This protein binds this small molecule.
Small molecule (SMILES): CNCc1c[nH]c2ccc(F)cc12

Binding-site contacts:
Ligand atom C contacts residue LEU272 of chain 2.A at 3.5 Å (hydrophobic).
Ligand atom C8 contacts residue LEU287 of chain 2.A at 4.5 Å (hydrophobic).
Ligand atom N contacts residue TYR237 of chain 2.A at 3.1 Å.
Ligand atom C contacts residue TYR237 of chain 2.A at 3.4 Å (hydrophobic).
Ligand atom C8 contacts residue LEU271 of chain 2.A at 3.4 Å (hydrophobic).
Ligand atom N contacts residue LEU272 of chain 2.A at 3.3 Å (h-bond).
Ligand atom C5 contacts residue ALA285 of chain 2.A at 3.8 Å (hydrophobic).
Ligand atom C7 contacts residue LEU271 of chain 2.A at 3.9 Å (hydrophobic).
Ligand atom C7 contacts residue MET276 of chain 2.A at 4.2 Å (hydrophobic).
Ligand atom C7 contacts residue LEU287 of chain 2.A at 4.0 Å (hydrophobic).
Ligand atom F contacts residue MET276 of chain 2.A at 3.5 Å.
Ligand atom F contacts residue LEU287 of chain 2.A at 3.5 Å.
Ligand atom C1 contacts residue TYR237 of chain 2.A at 4.1 Å (hydrophobic).
Ligand atom F contacts residue GLY275 of chain 2.A at 4.0 Å.
Ligand atom C5 contacts residue LEU286 of chain 2.A at 3.7 Å (hydrophobic).
Ligand atom F contacts residue LEU271 of chain 2.A at 3.4 Å.
Ligand atom C6 contacts residue ALA285 of chain 2.A at 3.6 Å (hydrophobic).
Ligand atom C6 contacts residue LEU287 of chain 2.A at 4.3 Å (hydrophobic).
Ligand atom C9 contacts residue GLY275 of chain 2.A at 4.3 Å.
Ligand atom C8 contacts residue GLY275 of chain 2.A at 3.6 Å.
Ligand atom C6 contacts residue MET276 of chain 2.A at 3.8 Å (hydrophobic).
Ligand atom C6 contacts residue LEU286 of chain 2.A at 4.2 Å (hydrophobic).
Ligand atom C1 contacts residue LEU272 of chain 2.A at 3.3 Å (hydrophobic).
Ligand atom C7 contacts residue GLY275 of chain 2.A at 4.0 Å.

Sequence of chain 2.A:
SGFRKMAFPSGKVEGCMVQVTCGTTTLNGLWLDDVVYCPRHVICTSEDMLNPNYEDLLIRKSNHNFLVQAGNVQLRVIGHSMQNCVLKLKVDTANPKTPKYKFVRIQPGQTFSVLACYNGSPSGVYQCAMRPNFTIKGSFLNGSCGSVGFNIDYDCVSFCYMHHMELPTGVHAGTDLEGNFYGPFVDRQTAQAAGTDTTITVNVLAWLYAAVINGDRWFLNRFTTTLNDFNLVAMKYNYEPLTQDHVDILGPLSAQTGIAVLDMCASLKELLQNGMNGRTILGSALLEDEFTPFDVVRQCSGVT